A protein and the small-molecule ligand that binds it are described below.
Small molecule (SMILES): CC(=O)O[C@@H]1[C@@H](O)[C@@H](O)O[C@H](COS(N)(=O)=O)[C@H]1OC(C)=O

Sequence of chain 1.A:
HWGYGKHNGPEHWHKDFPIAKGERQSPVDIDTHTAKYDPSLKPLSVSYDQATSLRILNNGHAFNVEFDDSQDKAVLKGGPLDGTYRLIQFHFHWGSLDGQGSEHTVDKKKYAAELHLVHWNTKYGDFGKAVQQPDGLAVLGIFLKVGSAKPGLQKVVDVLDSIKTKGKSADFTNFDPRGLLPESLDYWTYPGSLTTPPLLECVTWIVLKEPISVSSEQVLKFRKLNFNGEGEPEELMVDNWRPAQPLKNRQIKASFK

Binding-site contacts:
Ligand atom O4 contacts residue THR199 of chain 1.A at 3.9 Å.
Ligand atom NAH contacts residue THR198 of chain 1.A at 2.7 Å (h-bond).
Ligand atom OAW contacts residue GLN92 of chain 1.A at 3.0 Å (h-bond).
Ligand atom OAQ contacts residue TRP208 of chain 1.A at 3.9 Å.
Ligand atom O3 contacts residue GLN92 of chain 1.A at 3.4 Å (h-bond).
Ligand atom NAH contacts residue HIS119 of chain 1.A at 3.4 Å (h-bond).
Ligand atom SAI contacts residue THR198 of chain 1.A at 3.8 Å.
Ligand atom NAH contacts residue HIS94 of chain 1.A at 3.5 Å (h-bond).
Ligand atom C1 contacts residue HIS94 of chain 1.A at 3.9 Å.
Ligand atom OAZ contacts residue ASN62 of chain 1.A at 3.5 Å (h-bond).
Ligand atom SAI contacts residue HIS94 of chain 1.A at 3.8 Å.
Ligand atom CBA contacts residue PHE130 of chain 1.A at 3.8 Å (hydrophobic).
Ligand atom O3 contacts residue ASN67 of chain 1.A at 3.7 Å.
Ligand atom O5 contacts residue HIS94 of chain 1.A at 3.1 Å (h-bond).
Ligand atom CBB contacts residue ASN67 of chain 1.A at 3.5 Å.
Ligand atom NAH contacts residue ZN1 of chain 1.B at 2.0 Å.
Ligand atom CBB contacts residue GLN92 of chain 1.A at 3.8 Å.
Ligand atom OAB contacts residue TRP208 of chain 1.A at 3.8 Å.
Ligand atom O1 contacts residue HIS64 of chain 1.A at 3.9 Å.
Ligand atom OAQ contacts residue HIS94 of chain 1.A at 3.5 Å.
Ligand atom C5 contacts residue THR199 of chain 1.A at 3.2 Å.
Ligand atom SAI contacts residue ZN1 of chain 1.B at 3.1 Å.
Ligand atom C6 contacts residue THR199 of chain 1.A at 3.2 Å.
Ligand atom O6 contacts residue ZN1 of chain 1.B at 3.7 Å.
Ligand atom OAB contacts residue THR198 of chain 1.A at 3.0 Å (h-bond).
Ligand atom NAH contacts residue HIS96 of chain 1.A at 3.4 Å (h-bond).
Ligand atom OAQ contacts residue VAL121 of chain 1.A at 3.8 Å.
Ligand atom C2 contacts residue ASN67 of chain 1.A at 3.5 Å.
Ligand atom OAQ contacts residue ZN1 of chain 1.B at 3.3 Å.
Ligand atom O2 contacts residue ASN62 of chain 1.A at 3.1 Å (h-bond).
Ligand atom CAY contacts residue ASN67 of chain 1.A at 3.6 Å.
Ligand atom NAH contacts residue GLU106 of chain 1.A at 3.9 Å.
Ligand atom O5 contacts residue THR199 of chain 1.A at 3.8 Å.
Ligand atom OAB contacts residue LEU197 of chain 1.A at 3.2 Å.
Ligand atom O6 contacts residue HIS94 of chain 1.A at 3.6 Å.
Ligand atom O2 contacts residue ASN67 of chain 1.A at 2.6 Å (h-bond).
Ligand atom O5 contacts residue ZN1 of chain 1.B at 3.7 Å.
Ligand atom OAQ contacts residue VAL142 of chain 1.A at 3.8 Å.
Ligand atom OAQ contacts residue HIS119 of chain 1.A at 3.9 Å.
Ligand atom O1 contacts residue THR199 of chain 1.A at 3.5 Å.